Sequence of chain 1.A:
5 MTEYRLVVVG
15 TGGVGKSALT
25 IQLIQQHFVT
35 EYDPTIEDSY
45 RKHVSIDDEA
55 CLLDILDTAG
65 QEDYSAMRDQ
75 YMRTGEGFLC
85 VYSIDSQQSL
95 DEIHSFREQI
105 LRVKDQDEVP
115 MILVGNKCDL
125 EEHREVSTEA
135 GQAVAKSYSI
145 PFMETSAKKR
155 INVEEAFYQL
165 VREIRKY

Binding-site contacts:
Ligand atom C8 contacts residue ALA22 of chain 1.A at 3.4 Å (hydrophobic).
Ligand atom N2 contacts residue LEU124 of chain 1.A at 3.4 Å.
Ligand atom C2' contacts residue VAL33 of chain 1.A at 3.5 Å (hydrophobic).
Ligand atom O1G contacts residue MG1 of chain 1.C at 2.0 Å.
Ligand atom N7 contacts residue ALA151 of chain 1.A at 3.5 Å.
Ligand atom O1B contacts residue LYS20 of chain 1.A at 3.5 Å.
Ligand atom O2A contacts residue TYR36 of chain 1.A at 3.3 Å.
Ligand atom O2G contacts residue GLY64 of chain 1.A at 2.8 Å (h-bond).
Ligand atom O2' contacts residue PHE32 of chain 1.A at 3.5 Å.
Ligand atom O2' contacts residue VAL33 of chain 1.A at 2.7 Å (h-bond).
Ligand atom O2G contacts residue LYS20 of chain 1.A at 2.7 Å (salt-bridge).
Ligand atom C8 contacts residue GLY19 of chain 1.A at 3.5 Å.
Ligand atom O6 contacts residue LYS152 of chain 1.A at 3.4 Å (salt-bridge).
Ligand atom O2G contacts residue GLY16 of chain 1.A at 3.5 Å.
Ligand atom O2' contacts residue THR34 of chain 1.A at 3.2 Å (h-bond).
Ligand atom O2B contacts residue LYS20 of chain 1.A at 2.8 Å (salt-bridge).
Ligand atom O3' contacts residue THR34 of chain 1.A at 2.9 Å (h-bond).
Ligand atom O3A contacts residue GLY19 of chain 1.A at 3.3 Å (h-bond).
Ligand atom N2 contacts residue ASP123 of chain 1.A at 3.0 Å (salt-bridge).
Ligand atom PB contacts residue MG1 of chain 1.C at 3.2 Å.
Ligand atom O1A contacts residue SER21 of chain 1.A at 3.1 Å (h-bond).
Ligand atom O2B contacts residue GLY19 of chain 1.A at 3.0 Å (h-bond).
Ligand atom PG contacts residue MG1 of chain 1.C at 3.1 Å.
Ligand atom O1A contacts residue GLY19 of chain 1.A at 3.3 Å.
Ligand atom O6 contacts residue ASN120 of chain 1.A at 3.4 Å (h-bond).
Ligand atom N3B contacts residue GLY17 of chain 1.A at 3.1 Å (h-bond).
Ligand atom N3B contacts residue TYR36 of chain 1.A at 3.3 Å.
Ligand atom O1B contacts residue MG1 of chain 1.C at 1.9 Å.
Ligand atom O1G contacts residue THR39 of chain 1.A at 2.7 Å (h-bond).
Ligand atom O4' contacts residue LYS121 of chain 1.A at 3.2 Å (salt-bridge).
Ligand atom O6 contacts residue ALA151 of chain 1.A at 2.8 Å (h-bond).
Ligand atom O6 contacts residue LYS121 of chain 1.A at 3.5 Å.
Ligand atom N7 contacts residue ASN120 of chain 1.A at 3.2 Å (h-bond).
Ligand atom O1B contacts residue SER21 of chain 1.A at 2.9 Å (h-bond).
Ligand atom O6 contacts residue SER150 of chain 1.A at 3.5 Å.
Ligand atom N3B contacts residue MG1 of chain 1.C at 3.4 Å.
Ligand atom O3G contacts residue TYR36 of chain 1.A at 2.5 Å (h-bond).
Ligand atom O2B contacts residue VAL18 of chain 1.A at 3.4 Å (h-bond).
Ligand atom N1 contacts residue ASP123 of chain 1.A at 3.0 Å (salt-bridge).
Ligand atom O1A contacts residue ALA22 of chain 1.A at 2.8 Å (h-bond).

This protein binds this small molecule.
Small molecule (SMILES): Nc1nc2c(ncn2[C@@H]2O[C@H](CO[P](=O)(O)O[P](=O)(O)NP(=O)(O)O)[C@@H](O)[C@H]2O)c(=O)[nH]1